This small molecule binds to this protein.
Small molecule (SMILES): CC(=O)N[C@H]1[C@H](O[C@H]2[C@H](O)[C@@H](NC(C)=O)CO[C@@H]2CO)O[C@H](CO)[C@@H](O)[C@@H]1O[C@@H]1O[C@H](CO[C@H]2O[C@H](CO)[C@@H](O)[C@H](O[C@H]3O[C@H](CO)[C@@H](O)[C@H](O)[C@@H]3O[C@H]3O[C@H](CO)[C@@H](O)[C@H](O)[C@@H]3O)[C@@H]2O)[C@@H](O)[C@H](O[C@H]2O[C@H](CO)[C@@H](O)[C@H](O)[C@@H]2O[C@H]2O[C@H](CO)[C@@H](O)[C@H](O)[C@@H]2O)[C@@H]1O

Sequence of chain 1.A:
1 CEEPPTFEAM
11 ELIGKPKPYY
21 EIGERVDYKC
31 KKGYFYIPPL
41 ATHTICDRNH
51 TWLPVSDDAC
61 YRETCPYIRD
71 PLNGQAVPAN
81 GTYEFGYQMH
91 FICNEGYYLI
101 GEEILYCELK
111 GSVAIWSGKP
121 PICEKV

Binding-site contacts:
Ligand atom C5 contacts residue ASN49 of chain 1.A at 3.6 Å.
Ligand atom O5 contacts residue ASN49 of chain 1.A at 2.3 Å (h-bond).
Ligand atom C3 contacts residue ASN49 of chain 1.A at 3.7 Å.
Ligand atom O5 contacts residue THR51 of chain 1.A at 4.3 Å.
Ligand atom O7 contacts residue ASN49 of chain 1.A at 3.6 Å.
Ligand atom C1 contacts residue ASN49 of chain 1.A at 1.4 Å.
Ligand atom N2 contacts residue ASN49 of chain 1.A at 2.9 Å (h-bond).
Ligand atom C4 contacts residue ASN49 of chain 1.A at 4.0 Å.
Ligand atom C7 contacts residue ASN49 of chain 1.A at 3.5 Å.
Ligand atom C2 contacts residue ASN49 of chain 1.A at 2.3 Å.